Binding-site contacts:
Ligand atom C4 contacts residue LEU174 of chain 1.H at 4.3 Å (hydrophobic).
Ligand atom O5 contacts residue GLY71 of chain 1.I at 3.8 Å.
Ligand atom O5 contacts residue ASN83 of chain 1.H at 2.5 Å (h-bond).
Ligand atom O6 contacts residue GLY172 of chain 1.H at 3.6 Å (h-bond).
Ligand atom C8 contacts residue GLY172 of chain 1.H at 4.3 Å.
Ligand atom C6 contacts residue LEU174 of chain 1.H at 3.2 Å (hydrophobic).
Ligand atom C5 contacts residue LEU174 of chain 1.H at 3.2 Å (hydrophobic).
Ligand atom O7 contacts residue PRO175 of chain 1.H at 4.4 Å.
Ligand atom C7 contacts residue GLY71 of chain 1.I at 4.1 Å.
Ligand atom C7 contacts residue ASN83 of chain 1.H at 3.8 Å.
Ligand atom C8 contacts residue TYR43 of chain 1.I at 4.0 Å (hydrophobic).
Ligand atom N2 contacts residue PRO40 of chain 1.I at 4.2 Å.
Ligand atom O4 contacts residue LYS176 of chain 1.H at 4.1 Å.
Ligand atom C1 contacts residue GLY71 of chain 1.I at 3.8 Å.
Ligand atom C1 contacts residue ASN83 of chain 1.H at 1.4 Å.
Ligand atom O7 contacts residue ASN83 of chain 1.H at 4.5 Å.
Ligand atom N2 contacts residue LEU174 of chain 1.H at 4.4 Å.
Ligand atom O6 contacts residue LYS176 of chain 1.H at 3.4 Å (salt-bridge).
Ligand atom C6 contacts residue GLY172 of chain 1.H at 3.7 Å.
Ligand atom C2 contacts residue GLY71 of chain 1.I at 3.9 Å.
Ligand atom C7 contacts residue LEU174 of chain 1.H at 4.2 Å (hydrophobic).
Ligand atom N2 contacts residue GLY71 of chain 1.I at 3.9 Å.
Ligand atom C5 contacts residue ASN83 of chain 1.H at 3.7 Å.
Ligand atom O7 contacts residue LYS176 of chain 1.H at 3.8 Å.
Ligand atom C4 contacts residue ASN83 of chain 1.H at 4.3 Å.
Ligand atom O4 contacts residue LEU174 of chain 1.H at 4.0 Å.
Ligand atom C3 contacts residue ASN83 of chain 1.H at 3.7 Å.
Ligand atom O5 contacts residue LEU174 of chain 1.H at 4.2 Å.
Ligand atom O6 contacts residue LEU174 of chain 1.H at 2.8 Å (h-bond).
Ligand atom C8 contacts residue PRO175 of chain 1.H at 4.2 Å (hydrophobic).
Ligand atom C8 contacts residue PRO40 of chain 1.I at 3.7 Å (hydrophobic).
Ligand atom C2 contacts residue ASN83 of chain 1.H at 2.4 Å.
Ligand atom C7 contacts residue PRO40 of chain 1.I at 4.4 Å (hydrophobic).
Ligand atom O6 contacts residue THR173 of chain 1.H at 4.3 Å.
Ligand atom C8 contacts residue THR173 of chain 1.H at 4.3 Å.
Ligand atom O7 contacts residue GLY71 of chain 1.I at 4.2 Å.
Ligand atom N2 contacts residue ASN83 of chain 1.H at 2.7 Å (h-bond).
Ligand atom C7 contacts residue LYS176 of chain 1.H at 4.3 Å.
Ligand atom C8 contacts residue LEU174 of chain 1.H at 3.8 Å (hydrophobic).
Ligand atom C6 contacts residue THR173 of chain 1.H at 4.3 Å.

Sequence of chain 1.I:
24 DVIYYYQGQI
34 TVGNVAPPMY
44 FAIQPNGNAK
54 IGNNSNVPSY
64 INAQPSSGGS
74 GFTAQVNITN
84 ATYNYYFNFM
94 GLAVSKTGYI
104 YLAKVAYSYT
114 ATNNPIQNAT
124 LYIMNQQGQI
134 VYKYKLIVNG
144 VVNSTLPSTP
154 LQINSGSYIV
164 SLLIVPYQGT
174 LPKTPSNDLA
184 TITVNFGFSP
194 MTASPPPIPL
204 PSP

The small molecule below binds the protein below.
Small molecule (SMILES): CC(=O)N[C@H]1[C@H](O[C@H]2[C@H](O)[C@@H](NC(C)=O)CO[C@@H]2CO)O[C@H](CO[C@H]2O[C@H](CO)[C@@H](O)[C@H](O)[C@@H]2O)[C@@H](O[C@H]2O[C@H](CO)[C@@H](O)[C@H](O)[C@@H]2O)[C@@H]1O[C@@H]1O[C@H](CS(=O)(=O)O)[C@@H](O[C@@H]2O[C@H](CO)[C@@H](O)[C@H](O)[C@H]2O)[C@H](O)[C@H]1O

Sequence of chain 1.H:
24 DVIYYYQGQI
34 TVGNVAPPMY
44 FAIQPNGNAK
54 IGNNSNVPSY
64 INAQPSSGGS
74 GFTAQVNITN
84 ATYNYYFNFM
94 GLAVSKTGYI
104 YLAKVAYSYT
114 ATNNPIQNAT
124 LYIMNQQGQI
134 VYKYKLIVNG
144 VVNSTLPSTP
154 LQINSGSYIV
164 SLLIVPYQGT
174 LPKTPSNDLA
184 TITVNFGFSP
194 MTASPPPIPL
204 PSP